A small-molecule ligand and the protein it binds are described below.
Small molecule (SMILES): Nc1nc(N)c2nc(CN(CO)c3ccc(C(=O)N[C@@H](CCC(=O)O)C(=O)O)cc3)cnc2n1

Binding-site contacts:
Ligand atom C02 contacts residue GLU31 of chain 1.B at 3.7 Å.
Ligand atom N34 contacts residue GLU31 of chain 1.B at 2.8 Å (salt-bridge).
Ligand atom N03 contacts residue NAP1 of chain 1.F at 3.6 Å.
Ligand atom C27 contacts residue LEU68 of chain 1.B at 3.6 Å (hydrophobic).
Ligand atom N03 contacts residue VAL9 of chain 1.B at 3.6 Å.
Ligand atom O28 contacts residue PHE35 of chain 1.B at 3.3 Å.
Ligand atom O11 contacts residue SER60 of chain 1.B at 3.4 Å (h-bond).
Ligand atom N09 contacts residue SER60 of chain 1.B at 3.6 Å (h-bond).
Ligand atom C31 contacts residue NAP1 of chain 1.F at 3.2 Å.
Ligand atom C10 contacts residue SER60 of chain 1.B at 3.1 Å.
Ligand atom N34 contacts residue ALA10 of chain 1.B at 3.5 Å.
Ligand atom O19 contacts residue ASN65 of chain 1.B at 3.0 Å (h-bond).
Ligand atom C06 contacts residue VAL116 of chain 1.B at 3.3 Å (hydrophobic).
Ligand atom O29 contacts residue GLN36 of chain 1.B at 3.4 Å (h-bond).
Ligand atom O11 contacts residue LEU23 of chain 1.B at 3.3 Å.
Ligand atom N01 contacts residue GLU31 of chain 1.B at 2.8 Å (salt-bridge).
Ligand atom O28 contacts residue ARG71 of chain 1.B at 2.9 Å (salt-bridge).
Ligand atom O28 contacts residue GLN36 of chain 1.B at 3.6 Å.
Ligand atom N33 contacts residue LEU23 of chain 1.B at 3.6 Å.
Ligand atom N05 contacts residue ILE8 of chain 1.B at 3.6 Å (h-bond).
Ligand atom N05 contacts residue NAP1 of chain 1.F at 3.5 Å (h-bond).
Ligand atom N01 contacts residue VAL9 of chain 1.B at 3.5 Å (h-bond).
Ligand atom C08 contacts residue NAP1 of chain 1.F at 3.4 Å.
Ligand atom C27 contacts residue ARG71 of chain 1.B at 3.5 Å.
Ligand atom C04 contacts residue PHE35 of chain 1.B at 3.4 Å (hydrophobic).
Ligand atom C04 contacts residue NAP1 of chain 1.F at 3.2 Å.
Ligand atom O11 contacts residue NAP1 of chain 1.F at 2.6 Å (h-bond).
Ligand atom N30 contacts residue NAP1 of chain 1.F at 3.6 Å.
Ligand atom N33 contacts residue PHE32 of chain 1.B at 3.4 Å.
Ligand atom C06 contacts residue NAP1 of chain 1.F at 3.1 Å.
Ligand atom C02 contacts residue ALA10 of chain 1.B at 3.6 Å (hydrophobic).
Ligand atom N33 contacts residue GLU31 of chain 1.B at 3.6 Å (salt-bridge).
Ligand atom C32 contacts residue GLU31 of chain 1.B at 3.6 Å.
Ligand atom C10 contacts residue NAP1 of chain 1.F at 3.5 Å.
Ligand atom C23 contacts residue ASN65 of chain 1.B at 3.6 Å.
Ligand atom C07 contacts residue NAP1 of chain 1.F at 3.2 Å.
Ligand atom N05 contacts residue PHE35 of chain 1.B at 3.3 Å.
Ligand atom O29 contacts residue ARG71 of chain 1.B at 2.8 Å (salt-bridge).
Ligand atom N03 contacts residue PHE35 of chain 1.B at 3.3 Å.
Ligand atom C16 contacts residue PHE35 of chain 1.B at 3.5 Å (hydrophobic).

Sequence of chain 1.B:
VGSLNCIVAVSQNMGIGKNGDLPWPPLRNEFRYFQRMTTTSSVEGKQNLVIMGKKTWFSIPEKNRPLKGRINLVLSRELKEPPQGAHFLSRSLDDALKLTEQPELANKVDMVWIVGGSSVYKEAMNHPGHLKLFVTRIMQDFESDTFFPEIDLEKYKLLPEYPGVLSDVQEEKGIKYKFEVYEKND